Sequence of chain 1.A:
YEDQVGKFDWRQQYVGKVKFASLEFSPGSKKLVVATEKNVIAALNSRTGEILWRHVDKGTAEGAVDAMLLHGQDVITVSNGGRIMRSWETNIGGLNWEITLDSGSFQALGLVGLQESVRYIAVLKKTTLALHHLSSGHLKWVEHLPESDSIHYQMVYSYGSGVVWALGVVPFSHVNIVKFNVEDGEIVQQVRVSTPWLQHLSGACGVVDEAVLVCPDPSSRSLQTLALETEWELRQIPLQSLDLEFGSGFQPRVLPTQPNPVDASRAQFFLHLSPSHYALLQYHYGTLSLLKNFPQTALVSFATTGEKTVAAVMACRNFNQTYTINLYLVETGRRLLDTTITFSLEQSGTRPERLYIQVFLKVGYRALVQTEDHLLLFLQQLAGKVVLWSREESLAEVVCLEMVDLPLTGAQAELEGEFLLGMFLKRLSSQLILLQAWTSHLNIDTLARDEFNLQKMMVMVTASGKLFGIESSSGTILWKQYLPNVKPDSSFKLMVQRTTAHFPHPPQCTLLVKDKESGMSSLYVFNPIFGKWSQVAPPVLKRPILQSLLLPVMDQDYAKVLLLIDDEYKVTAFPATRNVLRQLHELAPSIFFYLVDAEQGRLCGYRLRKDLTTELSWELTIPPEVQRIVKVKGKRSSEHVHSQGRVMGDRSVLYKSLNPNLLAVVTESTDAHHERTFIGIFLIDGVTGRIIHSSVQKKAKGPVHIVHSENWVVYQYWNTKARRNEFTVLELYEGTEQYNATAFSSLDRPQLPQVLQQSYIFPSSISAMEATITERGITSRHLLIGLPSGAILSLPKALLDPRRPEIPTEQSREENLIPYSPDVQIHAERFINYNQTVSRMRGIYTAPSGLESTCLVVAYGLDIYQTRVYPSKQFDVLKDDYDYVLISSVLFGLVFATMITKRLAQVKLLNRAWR

A small-molecule ligand and the protein it binds are described below.
Small molecule (SMILES): CC(=O)N[C@@H]1[C@@H](O)[C@H](O)[C@@H](CO)O[C@H]1O

Sequence of chain 1.D:
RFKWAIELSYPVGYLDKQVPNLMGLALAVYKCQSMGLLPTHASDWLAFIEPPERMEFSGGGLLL

Binding-site contacts:
Ligand atom O6 contacts residue ASN818 of chain 1.A at 4.5 Å.
Ligand atom C5 contacts residue ALA821 of chain 1.A at 3.7 Å (hydrophobic).
Ligand atom C6 contacts residue ALA821 of chain 1.A at 3.5 Å (hydrophobic).
Ligand atom C1 contacts residue ASN818 of chain 1.A at 1.4 Å.
Ligand atom C6 contacts residue MET174 of chain 1.D at 4.0 Å (hydrophobic).
Ligand atom O6 contacts residue ALA821 of chain 1.A at 3.9 Å.
Ligand atom O5 contacts residue ASN818 of chain 1.A at 2.2 Å (h-bond).
Ligand atom N2 contacts residue ASN818 of chain 1.A at 3.0 Å (h-bond).
Ligand atom C4 contacts residue ASN818 of chain 1.A at 4.1 Å.
Ligand atom C1 contacts residue THR820 of chain 1.A at 4.4 Å.
Ligand atom O6 contacts residue MET174 of chain 1.D at 3.8 Å.
Ligand atom O5 contacts residue ALA821 of chain 1.A at 3.2 Å.
Ligand atom O7 contacts residue ASN818 of chain 1.A at 2.6 Å (h-bond).
Ligand atom C2 contacts residue ASN818 of chain 1.A at 2.4 Å.
Ligand atom C7 contacts residue ASN818 of chain 1.A at 3.0 Å.
Ligand atom C8 contacts residue ASN818 of chain 1.A at 4.4 Å.
Ligand atom C3 contacts residue ASN818 of chain 1.A at 3.7 Å.
Ligand atom C1 contacts residue ALA821 of chain 1.A at 4.0 Å (hydrophobic).
Ligand atom C5 contacts residue ASN818 of chain 1.A at 3.5 Å.